Sequence of chain 1.G:
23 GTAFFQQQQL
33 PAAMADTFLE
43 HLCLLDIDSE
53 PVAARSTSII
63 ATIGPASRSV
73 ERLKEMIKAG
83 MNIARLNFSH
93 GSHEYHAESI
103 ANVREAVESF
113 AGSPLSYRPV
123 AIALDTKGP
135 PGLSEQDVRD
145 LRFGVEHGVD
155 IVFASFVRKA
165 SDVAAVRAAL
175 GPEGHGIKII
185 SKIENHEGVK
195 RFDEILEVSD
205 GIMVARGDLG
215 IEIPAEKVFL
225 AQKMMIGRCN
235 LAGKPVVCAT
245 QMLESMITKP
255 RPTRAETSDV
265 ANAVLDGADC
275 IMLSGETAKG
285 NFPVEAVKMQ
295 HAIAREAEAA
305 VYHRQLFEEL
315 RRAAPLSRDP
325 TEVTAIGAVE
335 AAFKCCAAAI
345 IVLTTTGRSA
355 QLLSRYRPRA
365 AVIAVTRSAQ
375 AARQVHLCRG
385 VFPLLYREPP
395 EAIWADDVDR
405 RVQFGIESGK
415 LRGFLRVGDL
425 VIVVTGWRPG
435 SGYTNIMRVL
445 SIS

Binding-site contacts:
Ligand atom C1 contacts residue GLY211 of chain 1.G at 3.7 Å.
Ligand atom O1 contacts residue ASP212 of chain 1.G at 2.8 Å (salt-bridge).
Ligand atom O4 contacts residue MET276 of chain 1.G at 4.2 Å.
Ligand atom C1 contacts residue ARG210 of chain 1.G at 4.3 Å.
Ligand atom O1 contacts residue ALA209 of chain 1.G at 3.8 Å.
Ligand atom O3 contacts residue ASP212 of chain 1.G at 3.9 Å.
Ligand atom C1 contacts residue ASP212 of chain 1.G at 3.8 Å.
Ligand atom O1 contacts residue GLY211 of chain 1.G at 3.8 Å.
Ligand atom O4 contacts residue THR244 of chain 1.G at 3.3 Å (h-bond).
Ligand atom O3 contacts residue THR244 of chain 1.G at 2.6 Å (h-bond).
Ligand atom O4 contacts residue ALA209 of chain 1.G at 4.0 Å.
Ligand atom O2 contacts residue ASP212 of chain 1.G at 4.2 Å.
Ligand atom O4 contacts residue LYS186 of chain 1.G at 3.9 Å.
Ligand atom C2 contacts residue GLU188 of chain 1.G at 3.8 Å.
Ligand atom O2 contacts residue GLU188 of chain 1.G at 3.2 Å (salt-bridge).
Ligand atom O3 contacts residue ARG210 of chain 1.G at 3.4 Å (salt-bridge).
Ligand atom O2 contacts residue MG1 of chain 1.OA at 2.2 Å.
Ligand atom C1 contacts residue THR244 of chain 1.G at 3.6 Å.
Ligand atom O4 contacts residue ARG87 of chain 1.G at 4.1 Å.
Ligand atom O3 contacts residue GLY211 of chain 1.G at 2.8 Å (h-bond).
Ligand atom C2 contacts residue MG1 of chain 1.OA at 2.9 Å.
Ligand atom O4 contacts residue MET207 of chain 1.G at 4.1 Å.
Ligand atom O4 contacts residue MG1 of chain 1.OA at 4.2 Å.
Ligand atom C1 contacts residue GLU188 of chain 1.G at 3.6 Å.
Ligand atom O1 contacts residue GLU188 of chain 1.G at 2.8 Å (salt-bridge).
Ligand atom O3 contacts residue ALA209 of chain 1.G at 3.2 Å.
Ligand atom C2 contacts residue ALA209 of chain 1.G at 3.7 Å (hydrophobic).
Ligand atom O3 contacts residue MG1 of chain 1.OA at 4.0 Å.
Ligand atom C1 contacts residue MG1 of chain 1.OA at 2.9 Å.
Ligand atom C2 contacts residue THR244 of chain 1.G at 3.9 Å.
Ligand atom C2 contacts residue LYS186 of chain 1.G at 3.6 Å.
Ligand atom C1 contacts residue ALA209 of chain 1.G at 3.4 Å (hydrophobic).
Ligand atom O2 contacts residue LYS186 of chain 1.G at 2.8 Å (salt-bridge).
Ligand atom O2 contacts residue ALA209 of chain 1.G at 4.2 Å.
Ligand atom O1 contacts residue MG1 of chain 1.OA at 2.1 Å.

A small-molecule ligand and the protein it binds are described below.
Small molecule (SMILES): O=C([O-])C(=O)[O-]